Binding-site contacts:
Ligand atom C7 contacts residue LEU89 of chain 1.B at 4.2 Å (hydrophobic).
Ligand atom C7 contacts residue LYS88 of chain 1.B at 4.4 Å.
Ligand atom C2 contacts residue ASN92 of chain 1.B at 2.4 Å.
Ligand atom C8 contacts residue ASN92 of chain 1.B at 3.4 Å.
Ligand atom O6 contacts residue ASN92 of chain 1.B at 3.8 Å.
Ligand atom C4 contacts residue ASN92 of chain 1.B at 4.2 Å.
Ligand atom C6 contacts residue GLU199 of chain 1.B at 4.4 Å.
Ligand atom O7 contacts residue LEU89 of chain 1.B at 3.6 Å.
Ligand atom O5 contacts residue ASP200 of chain 1.B at 4.3 Å.
Ligand atom O7 contacts residue LYS88 of chain 1.B at 3.9 Å.
Ligand atom O5 contacts residue ASN92 of chain 1.B at 2.3 Å (h-bond).
Ligand atom N2 contacts residue ASN92 of chain 1.B at 2.9 Å (h-bond).
Ligand atom C5 contacts residue ASN92 of chain 1.B at 3.7 Å.
Ligand atom O6 contacts residue GLU199 of chain 1.B at 3.6 Å.
Ligand atom C3 contacts residue ASN92 of chain 1.B at 3.8 Å.
Ligand atom N2 contacts residue LYS88 of chain 1.B at 4.4 Å.
Ligand atom C1 contacts residue ASN92 of chain 1.B at 1.4 Å.
Ligand atom O7 contacts residue ASN92 of chain 1.B at 4.3 Å.
Ligand atom C7 contacts residue ASN92 of chain 1.B at 3.4 Å.
Ligand atom C8 contacts residue LEU89 of chain 1.B at 4.1 Å (hydrophobic).
Ligand atom O7 contacts residue ASP85 of chain 1.B at 4.0 Å.
Ligand atom C6 contacts residue ASN92 of chain 1.B at 4.4 Å.

Sequence of chain 1.B:
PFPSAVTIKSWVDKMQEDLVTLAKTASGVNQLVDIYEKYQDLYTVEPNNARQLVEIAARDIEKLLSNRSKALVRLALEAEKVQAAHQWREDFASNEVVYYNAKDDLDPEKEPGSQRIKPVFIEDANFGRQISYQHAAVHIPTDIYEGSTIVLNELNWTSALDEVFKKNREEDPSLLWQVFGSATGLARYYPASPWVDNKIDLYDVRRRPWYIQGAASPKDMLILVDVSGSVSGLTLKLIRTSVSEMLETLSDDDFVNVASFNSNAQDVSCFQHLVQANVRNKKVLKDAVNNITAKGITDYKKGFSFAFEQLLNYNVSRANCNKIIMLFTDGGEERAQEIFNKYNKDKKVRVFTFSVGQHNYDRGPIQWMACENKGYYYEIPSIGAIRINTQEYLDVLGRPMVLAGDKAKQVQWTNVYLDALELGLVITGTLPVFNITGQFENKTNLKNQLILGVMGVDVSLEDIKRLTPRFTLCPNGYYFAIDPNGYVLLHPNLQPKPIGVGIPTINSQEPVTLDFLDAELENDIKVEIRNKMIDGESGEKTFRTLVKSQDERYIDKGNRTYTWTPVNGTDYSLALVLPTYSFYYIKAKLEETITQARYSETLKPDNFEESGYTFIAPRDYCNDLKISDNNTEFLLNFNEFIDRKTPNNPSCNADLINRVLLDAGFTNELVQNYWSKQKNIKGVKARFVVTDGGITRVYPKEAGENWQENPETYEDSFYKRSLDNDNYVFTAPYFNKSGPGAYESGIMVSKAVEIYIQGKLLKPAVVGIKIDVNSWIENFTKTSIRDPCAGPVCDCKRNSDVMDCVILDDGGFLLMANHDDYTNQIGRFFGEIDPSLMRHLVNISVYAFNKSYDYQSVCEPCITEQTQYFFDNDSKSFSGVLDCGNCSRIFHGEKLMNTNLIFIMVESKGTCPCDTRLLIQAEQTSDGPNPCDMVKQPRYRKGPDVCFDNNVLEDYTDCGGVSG

This protein binds this small molecule.
Small molecule (SMILES): CC(=O)N[C@@H]1[C@@H](O)[C@H](O)[C@@H](CO)O[C@H]1O